Sequence of chain 1.A:
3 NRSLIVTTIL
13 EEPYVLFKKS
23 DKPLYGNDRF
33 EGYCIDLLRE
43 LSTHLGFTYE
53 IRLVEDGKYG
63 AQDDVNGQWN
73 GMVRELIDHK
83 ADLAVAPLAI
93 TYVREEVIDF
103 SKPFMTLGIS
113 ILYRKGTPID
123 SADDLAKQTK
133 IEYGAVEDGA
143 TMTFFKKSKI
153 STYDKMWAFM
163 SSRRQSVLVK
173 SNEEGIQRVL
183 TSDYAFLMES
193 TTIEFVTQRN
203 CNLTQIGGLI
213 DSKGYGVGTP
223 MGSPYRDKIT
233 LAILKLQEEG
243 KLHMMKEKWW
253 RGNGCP

Binding-site contacts:
Ligand atom CB contacts residue TYR61 of chain 1.A at 3.6 Å (hydrophobic).
Ligand atom CD contacts residue THR143 of chain 1.A at 3.3 Å.
Ligand atom CA contacts residue TYR61 of chain 1.A at 4.0 Å (hydrophobic).
Ligand atom CD contacts residue ALA142 of chain 1.A at 4.3 Å (hydrophobic).
Ligand atom CB contacts residue GLU191 of chain 1.A at 4.2 Å.
Ligand atom C contacts residue GLU191 of chain 1.A at 4.2 Å.
Ligand atom O contacts residue ARG96 of chain 1.A at 2.9 Å (salt-bridge).
Ligand atom OE1 contacts residue ALA142 of chain 1.A at 3.1 Å (h-bond).
Ligand atom CA contacts residue PRO89 of chain 1.A at 4.0 Å (hydrophobic).
Ligand atom CA contacts residue GLU191 of chain 1.A at 3.3 Å.
Ligand atom OXT contacts residue ARG96 of chain 1.A at 2.8 Å (salt-bridge).
Ligand atom OE2 contacts residue GLU191 of chain 1.A at 3.7 Å.
Ligand atom N contacts residue GLU191 of chain 1.A at 2.8 Å (salt-bridge).
Ligand atom C contacts residue PRO89 of chain 1.A at 4.2 Å (hydrophobic).
Ligand atom O contacts residue ALA142 of chain 1.A at 4.3 Å.
Ligand atom OE1 contacts residue GLY141 of chain 1.A at 3.6 Å.
Ligand atom C contacts residue ARG96 of chain 1.A at 3.5 Å.
Ligand atom OE1 contacts residue GLU191 of chain 1.A at 4.2 Å.
Ligand atom OE1 contacts residue THR143 of chain 1.A at 3.0 Å (h-bond).
Ligand atom O contacts residue TYR61 of chain 1.A at 3.5 Å.
Ligand atom O contacts residue ALA91 of chain 1.A at 2.9 Å (h-bond).
Ligand atom N contacts residue TYR217 of chain 1.A at 4.0 Å.
Ligand atom OE2 contacts residue THR143 of chain 1.A at 2.7 Å (h-bond).
Ligand atom C contacts residue TYR61 of chain 1.A at 3.5 Å (hydrophobic).
Ligand atom N contacts residue TYR61 of chain 1.A at 3.8 Å.
Ligand atom CD contacts residue GLU191 of chain 1.A at 3.9 Å.
Ligand atom N contacts residue ALA91 of chain 1.A at 4.3 Å.
Ligand atom CB contacts residue GLY141 of chain 1.A at 4.3 Å.
Ligand atom CB contacts residue ALA142 of chain 1.A at 4.3 Å (hydrophobic).
Ligand atom CA contacts residue ALA142 of chain 1.A at 4.1 Å (hydrophobic).
Ligand atom CG contacts residue GLU191 of chain 1.A at 3.8 Å.
Ligand atom OXT contacts residue ALA142 of chain 1.A at 2.9 Å (h-bond).
Ligand atom C contacts residue ALA142 of chain 1.A at 3.7 Å (hydrophobic).
Ligand atom O contacts residue LEU90 of chain 1.A at 3.6 Å.
Ligand atom N contacts residue PRO89 of chain 1.A at 2.8 Å (h-bond).
Ligand atom CG contacts residue VAL138 of chain 1.A at 4.4 Å (hydrophobic).
Ligand atom C contacts residue ALA91 of chain 1.A at 4.1 Å (hydrophobic).
Ligand atom OXT contacts residue GLY141 of chain 1.A at 3.4 Å.
Ligand atom O contacts residue PRO89 of chain 1.A at 3.5 Å (h-bond).
Ligand atom OXT contacts residue TYR61 of chain 1.A at 3.3 Å.

The protein below binds the small molecule below.
Small molecule (SMILES): N[C@@H](CCC(=O)O)C(=O)O